Binding-site contacts:
Ligand atom C3 contacts residue PHE283 of chain 1.A at 3.2 Å (hydrophobic).
Ligand atom C15 contacts residue GLY279 of chain 1.A at 3.9 Å.
Ligand atom C15 contacts residue GLN280 of chain 1.A at 3.8 Å.
Ligand atom C16 contacts residue ILE246 of chain 1.A at 3.8 Å (hydrophobic).
Ligand atom C11 contacts residue PHE283 of chain 1.A at 3.7 Å (hydrophobic).
Ligand atom C17 contacts residue LEU229 of chain 1.A at 3.9 Å (hydrophobic).
Ligand atom C20 contacts residue SER231 of chain 1.A at 3.6 Å.
Ligand atom S5 contacts residue PHE283 of chain 1.A at 3.4 Å.
Ligand atom C8 contacts residue MET267 of chain 1.A at 3.7 Å (hydrophobic).
Ligand atom C15 contacts residue PHE283 of chain 1.A at 4.0 Å (hydrophobic).
Ligand atom C15 contacts residue MET267 of chain 1.A at 3.8 Å (hydrophobic).
Ligand atom O13 contacts residue LEU189 of chain 1.A at 3.9 Å.
Ligand atom C21 contacts residue TYR78 of chain 1.A at 4.1 Å (hydrophobic).
Ligand atom C21 contacts residue SER231 of chain 1.A at 3.6 Å.
Ligand atom C7 contacts residue GLN280 of chain 1.A at 3.6 Å.
Ligand atom C6 contacts residue PHE283 of chain 1.A at 3.6 Å (hydrophobic).
Ligand atom C1 contacts residue PHE250 of chain 1.A at 4.1 Å (hydrophobic).
Ligand atom C16 contacts residue VAL232 of chain 1.A at 4.1 Å (hydrophobic).
Ligand atom N2 contacts residue PHE283 of chain 1.A at 3.8 Å.
Ligand atom C19 contacts residue LEU189 of chain 1.A at 4.0 Å (hydrophobic).
Ligand atom N4 contacts residue PHE283 of chain 1.A at 3.7 Å.
Ligand atom C16 contacts residue GLN280 of chain 1.A at 4.0 Å.
Ligand atom C21 contacts residue ILE246 of chain 1.A at 3.5 Å (hydrophobic).
Ligand atom C10 contacts residue LEU189 of chain 1.A at 3.6 Å (hydrophobic).
Ligand atom C16 contacts residue PHE283 of chain 1.A at 3.7 Å (hydrophobic).
Ligand atom C1 contacts residue PHE283 of chain 1.A at 3.2 Å (hydrophobic).
Ligand atom C18 contacts residue LEU189 of chain 1.A at 3.9 Å (hydrophobic).
Ligand atom C21 contacts residue VAL232 of chain 1.A at 4.1 Å (hydrophobic).
Ligand atom C20 contacts residue VAL232 of chain 1.A at 3.4 Å (hydrophobic).
Ligand atom N9 contacts residue LEU189 of chain 1.A at 3.9 Å.
Ligand atom C8 contacts residue PHE283 of chain 1.A at 3.6 Å (hydrophobic).
Ligand atom N2 contacts residue GLN280 of chain 1.A at 4.1 Å.
Ligand atom C20 contacts residue ILE246 of chain 1.A at 3.4 Å (hydrophobic).
Ligand atom C17 contacts residue ILE246 of chain 1.A at 4.0 Å (hydrophobic).
Ligand atom C15 contacts residue TYR247 of chain 1.A at 3.4 Å (hydrophobic).
Ligand atom C7 contacts residue PHE283 of chain 1.A at 3.6 Å (hydrophobic).
Ligand atom N4 contacts residue GLN280 of chain 1.A at 2.9 Å (h-bond).
Ligand atom N12 contacts residue PHE283 of chain 1.A at 3.9 Å.
Ligand atom C14 contacts residue LEU189 of chain 1.A at 3.8 Å (hydrophobic).
Ligand atom C17 contacts residue TYR78 of chain 1.A at 4.1 Å (hydrophobic).

A small-molecule ligand and the protein it binds are described below.
Small molecule (SMILES): Cc1nn(-c2ccccn2)c2sc(NC(=O)c3ccccc3)cc12

Sequence of chain 1.A:
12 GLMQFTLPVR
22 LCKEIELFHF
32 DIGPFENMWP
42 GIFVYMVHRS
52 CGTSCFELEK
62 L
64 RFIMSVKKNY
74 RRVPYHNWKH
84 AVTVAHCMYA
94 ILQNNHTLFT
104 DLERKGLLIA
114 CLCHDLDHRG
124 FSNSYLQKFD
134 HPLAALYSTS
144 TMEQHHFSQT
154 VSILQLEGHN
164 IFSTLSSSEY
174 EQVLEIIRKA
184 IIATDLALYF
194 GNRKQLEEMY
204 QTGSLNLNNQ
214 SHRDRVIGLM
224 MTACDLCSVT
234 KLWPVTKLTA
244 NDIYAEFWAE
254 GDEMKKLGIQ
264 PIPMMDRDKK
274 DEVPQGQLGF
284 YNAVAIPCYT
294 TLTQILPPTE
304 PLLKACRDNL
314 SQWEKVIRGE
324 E